Sequence of chain 1.A:
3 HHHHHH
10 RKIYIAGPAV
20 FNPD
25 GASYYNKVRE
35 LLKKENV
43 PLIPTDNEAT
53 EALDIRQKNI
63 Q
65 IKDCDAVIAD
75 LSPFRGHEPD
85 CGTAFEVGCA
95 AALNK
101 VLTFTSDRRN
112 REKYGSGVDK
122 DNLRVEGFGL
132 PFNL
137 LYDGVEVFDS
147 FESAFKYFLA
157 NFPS

A protein and the small-molecule ligand that binds it are described below.
Small molecule (SMILES): CCc1ccccc1CO

Sequence of chain 1.B:
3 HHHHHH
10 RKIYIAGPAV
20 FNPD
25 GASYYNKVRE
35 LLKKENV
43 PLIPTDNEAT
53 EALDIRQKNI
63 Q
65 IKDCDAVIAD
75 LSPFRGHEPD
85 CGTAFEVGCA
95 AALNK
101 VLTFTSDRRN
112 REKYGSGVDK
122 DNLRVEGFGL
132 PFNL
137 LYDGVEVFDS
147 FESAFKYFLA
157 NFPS

Binding-site contacts:
Ligand atom CAE contacts residue LEU135 of chain 1.A at 4.3 Å (hydrophobic).
Ligand atom CAD contacts residue VAL19 of chain 1.B at 3.8 Å (hydrophobic).
Ligand atom CAA contacts residue VAL19 of chain 1.B at 3.9 Å (hydrophobic).
Ligand atom OAJ contacts residue LEU135 of chain 1.A at 4.0 Å.
Ligand atom CAG contacts residue PRO46 of chain 1.B at 3.5 Å (hydrophobic).
Ligand atom CAG contacts residue ILE57 of chain 1.B at 3.6 Å (hydrophobic).
Ligand atom CAC contacts residue GLU50 of chain 1.B at 3.3 Å.
Ligand atom CAF contacts residue PHE20 of chain 1.B at 4.0 Å (hydrophobic).
Ligand atom CAG contacts residue GLU50 of chain 1.B at 3.8 Å.
Ligand atom CAC contacts residue THR47 of chain 1.B at 4.3 Å.
Ligand atom CAH contacts residue PHE129 of chain 1.A at 3.6 Å (hydrophobic).
Ligand atom CAA contacts residue GLU50 of chain 1.B at 4.2 Å.
Ligand atom OAJ contacts residue GOL1 of chain 1.I at 3.1 Å (h-bond).
Ligand atom CAE contacts residue GOL1 of chain 1.I at 3.3 Å.
Ligand atom CAB contacts residue GOL1 of chain 1.I at 4.0 Å.
Ligand atom CAH contacts residue LEU135 of chain 1.A at 4.4 Å (hydrophobic).
Ligand atom OAJ contacts residue MSE136 of chain 1.A at 3.5 Å.
Ligand atom OAJ contacts residue PHE20 of chain 1.B at 4.4 Å.
Ligand atom CAI contacts residue PRO46 of chain 1.B at 3.7 Å (hydrophobic).
Ligand atom CAB contacts residue LEU135 of chain 1.A at 4.0 Å (hydrophobic).
Ligand atom CAD contacts residue PHE20 of chain 1.B at 4.0 Å (hydrophobic).
Ligand atom CAG contacts residue ASN61 of chain 1.B at 4.1 Å.
Ligand atom CAH contacts residue GLU50 of chain 1.B at 3.5 Å.
Ligand atom CAC contacts residue VAL19 of chain 1.B at 3.7 Å (hydrophobic).
Ligand atom CAD contacts residue LEU135 of chain 1.A at 4.4 Å (hydrophobic).
Ligand atom OAJ contacts residue ASN134 of chain 1.A at 2.7 Å (h-bond).
Ligand atom CAC contacts residue ILE57 of chain 1.B at 4.2 Å (hydrophobic).
Ligand atom CAF contacts residue GLU127 of chain 1.A at 3.0 Å.
Ligand atom CAD contacts residue GLU127 of chain 1.A at 4.4 Å.
Ligand atom OAJ contacts residue GLU127 of chain 1.A at 3.5 Å (salt-bridge).
Ligand atom CAA contacts residue LEU135 of chain 1.A at 4.3 Å (hydrophobic).
Ligand atom CAE contacts residue ILE57 of chain 1.B at 4.2 Å (hydrophobic).
Ligand atom CAF contacts residue ASN134 of chain 1.A at 3.7 Å.
Ligand atom CAD contacts residue GLU50 of chain 1.B at 4.4 Å.
Ligand atom CAI contacts residue GOL1 of chain 1.I at 4.0 Å.
Ligand atom CAF contacts residue GOL1 of chain 1.I at 4.0 Å.
Ligand atom CAF contacts residue LEU135 of chain 1.A at 3.7 Å (hydrophobic).
Ligand atom CAI contacts residue ASN61 of chain 1.B at 3.5 Å.
Ligand atom CAI contacts residue ILE57 of chain 1.B at 3.6 Å (hydrophobic).
Ligand atom CAE contacts residue MSE136 of chain 1.A at 4.1 Å.